Sequence of chain 1.A:
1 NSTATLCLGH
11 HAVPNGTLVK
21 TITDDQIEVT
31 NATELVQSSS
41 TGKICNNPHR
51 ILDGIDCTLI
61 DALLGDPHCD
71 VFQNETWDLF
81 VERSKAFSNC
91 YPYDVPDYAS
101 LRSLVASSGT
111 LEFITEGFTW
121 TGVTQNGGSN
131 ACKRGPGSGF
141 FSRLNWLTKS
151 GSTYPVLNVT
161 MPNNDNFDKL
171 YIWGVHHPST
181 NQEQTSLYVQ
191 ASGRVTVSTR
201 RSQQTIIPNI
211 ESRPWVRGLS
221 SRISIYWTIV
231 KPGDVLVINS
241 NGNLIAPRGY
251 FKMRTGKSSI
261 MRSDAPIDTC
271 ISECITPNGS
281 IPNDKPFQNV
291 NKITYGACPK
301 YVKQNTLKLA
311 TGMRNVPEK

This small molecule binds to this protein.
Small molecule (SMILES): CC(=O)N[C@@H]1[C@@H](O)[C@H](O)[C@@H](CO)O[C@H]1O

Binding-site contacts:
Ligand atom C5 contacts residue ASN278 of chain 1.A at 3.6 Å.
Ligand atom C4 contacts residue ASN278 of chain 1.A at 4.2 Å.
Ligand atom N2 contacts residue ASN278 of chain 1.A at 3.1 Å (h-bond).
Ligand atom C3 contacts residue ASN278 of chain 1.A at 3.8 Å.
Ligand atom C7 contacts residue ASN278 of chain 1.A at 3.0 Å.
Ligand atom C7 contacts residue VAL290 of chain 1.A at 4.3 Å (hydrophobic).
Ligand atom C1 contacts residue VAL290 of chain 1.A at 4.5 Å (hydrophobic).
Ligand atom O5 contacts residue ASN291 of chain 1.A at 4.2 Å.
Ligand atom C1 contacts residue ASN291 of chain 1.A at 4.3 Å.
Ligand atom C5 contacts residue ASN291 of chain 1.A at 4.4 Å.
Ligand atom O5 contacts residue ASN278 of chain 1.A at 2.3 Å (h-bond).
Ligand atom C8 contacts residue VAL290 of chain 1.A at 4.4 Å (hydrophobic).
Ligand atom O6 contacts residue ASN291 of chain 1.A at 4.3 Å.
Ligand atom C8 contacts residue ASN278 of chain 1.A at 4.4 Å.
Ligand atom C1 contacts residue ASN278 of chain 1.A at 1.4 Å.
Ligand atom C2 contacts residue ASN278 of chain 1.A at 2.5 Å.
Ligand atom O7 contacts residue ASN278 of chain 1.A at 2.4 Å (h-bond).
Ligand atom O6 contacts residue PRO277 of chain 1.A at 4.2 Å.